A small-molecule ligand and the protein it binds are described below.
Small molecule (SMILES): CC(=O)N[C@H]1[C@H](O[C@H]2[C@H](O)[C@@H](NC(C)=O)CO[C@@H]2CO)O[C@H](CO)[C@@H](O[C@@H]2O[C@H](CO[C@H]3O[C@H](CO)[C@@H](O)[C@H](O[C@H]4O[C@H](CO)[C@@H](O)[C@H](O)[C@@H]4O)[C@@H]3O)[C@@H](O)[C@H](O[C@H]3O[C@H](CO)[C@@H](O)[C@H](O)[C@@H]3O[C@H]3O[C@H](CO)[C@@H](O)[C@H](O)[C@@H]3O)[C@@H]2O)[C@@H]1O

Sequence of chain 1.D:
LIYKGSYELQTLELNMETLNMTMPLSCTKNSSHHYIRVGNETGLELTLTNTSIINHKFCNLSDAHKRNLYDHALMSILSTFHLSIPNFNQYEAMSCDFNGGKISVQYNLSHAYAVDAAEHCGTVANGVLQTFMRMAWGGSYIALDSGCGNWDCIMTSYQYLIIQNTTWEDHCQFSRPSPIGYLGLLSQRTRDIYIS

Binding-site contacts:
Ligand atom C7 contacts residue ARG176 of chain 1.D at 3.9 Å.
Ligand atom C2 contacts residue ASN106 of chain 1.F at 2.5 Å.
Ligand atom C6 contacts residue GLY132 of chain 1.F at 3.8 Å.
Ligand atom O4 contacts residue CYS172 of chain 1.D at 3.8 Å.
Ligand atom O3 contacts residue ARG176 of chain 1.D at 3.1 Å (salt-bridge).
Ligand atom O5 contacts residue PHE174 of chain 1.D at 3.8 Å.
Ligand atom O2 contacts residue GLN173 of chain 1.D at 2.9 Å (h-bond).
Ligand atom C8 contacts residue ARG176 of chain 1.D at 3.5 Å.
Ligand atom C5 contacts residue PHE174 of chain 1.D at 3.3 Å (hydrophobic).
Ligand atom N2 contacts residue ASN106 of chain 1.F at 3.0 Å (h-bond).
Ligand atom N2 contacts residue SER108 of chain 1.F at 2.9 Å (h-bond).
Ligand atom O7 contacts residue ASN106 of chain 1.F at 3.7 Å.
Ligand atom O6 contacts residue GLY132 of chain 1.F at 3.0 Å (h-bond).
Ligand atom C1 contacts residue ASN106 of chain 1.F at 1.5 Å.
Ligand atom O6 contacts residue ARG176 of chain 1.D at 3.3 Å.
Ligand atom O5 contacts residue VAL129 of chain 1.F at 3.8 Å.
Ligand atom C8 contacts residue SER108 of chain 1.F at 3.1 Å.
Ligand atom O5 contacts residue ASN106 of chain 1.F at 2.4 Å (h-bond).
Ligand atom C7 contacts residue ASN106 of chain 1.F at 3.5 Å.
Ligand atom O7 contacts residue ARG176 of chain 1.D at 3.9 Å.
Ligand atom C1 contacts residue TYR134 of chain 1.F at 3.9 Å (hydrophobic).
Ligand atom C7 contacts residue SER108 of chain 1.F at 3.4 Å.
Ligand atom O7 contacts residue TYR134 of chain 1.F at 3.8 Å.
Ligand atom O4 contacts residue GLN173 of chain 1.D at 3.6 Å.
Ligand atom C2 contacts residue GLN173 of chain 1.D at 3.7 Å.
Ligand atom C6 contacts residue TYR134 of chain 1.F at 3.9 Å (hydrophobic).
Ligand atom C6 contacts residue SER175 of chain 1.D at 3.9 Å.
Ligand atom C6 contacts residue ARG176 of chain 1.D at 3.9 Å.
Ligand atom C6 contacts residue CYS172 of chain 1.D at 3.5 Å (hydrophobic).
Ligand atom C3 contacts residue ASN106 of chain 1.F at 3.9 Å.
Ligand atom C8 contacts residue SER178 of chain 1.D at 3.7 Å.
Ligand atom O7 contacts residue SER175 of chain 1.D at 3.9 Å.
Ligand atom O4 contacts residue ASP170 of chain 1.D at 3.6 Å.
Ligand atom C6 contacts residue PHE174 of chain 1.D at 3.6 Å (hydrophobic).
Ligand atom C5 contacts residue ASN106 of chain 1.F at 3.8 Å.
Ligand atom C5 contacts residue TYR134 of chain 1.F at 3.7 Å (hydrophobic).
Ligand atom O4 contacts residue GLN173 of chain 1.D at 3.6 Å (h-bond).
Ligand atom C8 contacts residue SER133 of chain 1.F at 3.9 Å.
Ligand atom C8 contacts residue ASN106 of chain 1.F at 3.8 Å.
Ligand atom O3 contacts residue SER175 of chain 1.D at 3.8 Å.

Sequence of chain 1.F:
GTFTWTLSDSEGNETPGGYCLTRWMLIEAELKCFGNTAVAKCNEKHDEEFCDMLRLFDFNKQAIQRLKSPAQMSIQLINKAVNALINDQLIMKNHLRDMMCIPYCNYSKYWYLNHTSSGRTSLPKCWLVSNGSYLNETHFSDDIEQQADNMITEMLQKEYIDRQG